Sequence of chain 5.A:
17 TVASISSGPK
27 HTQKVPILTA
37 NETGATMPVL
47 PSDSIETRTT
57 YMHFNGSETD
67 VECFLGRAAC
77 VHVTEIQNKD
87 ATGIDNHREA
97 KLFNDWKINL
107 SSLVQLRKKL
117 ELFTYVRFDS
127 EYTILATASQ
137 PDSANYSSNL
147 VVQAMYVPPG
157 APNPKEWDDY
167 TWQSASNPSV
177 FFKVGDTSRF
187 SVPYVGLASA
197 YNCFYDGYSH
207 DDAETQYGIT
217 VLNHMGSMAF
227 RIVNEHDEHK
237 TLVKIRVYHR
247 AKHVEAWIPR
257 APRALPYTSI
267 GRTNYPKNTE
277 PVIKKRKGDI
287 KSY

This protein binds this small molecule.
Small molecule (SMILES): Cc1cc(CCCCCOc2ccc(C3=NCCO3)cc2Cl)on1

Sequence of chain 5.C:
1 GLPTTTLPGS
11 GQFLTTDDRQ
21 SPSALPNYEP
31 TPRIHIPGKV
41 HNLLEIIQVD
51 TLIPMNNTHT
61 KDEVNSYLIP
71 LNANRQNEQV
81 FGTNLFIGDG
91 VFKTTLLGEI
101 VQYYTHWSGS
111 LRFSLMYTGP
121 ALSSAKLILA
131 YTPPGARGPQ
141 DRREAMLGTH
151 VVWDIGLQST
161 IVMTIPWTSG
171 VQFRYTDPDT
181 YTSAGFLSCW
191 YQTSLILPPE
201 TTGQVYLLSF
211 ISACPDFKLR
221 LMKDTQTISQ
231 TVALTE

Binding-site contacts:
Ligand atom N3A contacts residue PRO174 of chain 5.A at 3.7 Å.
Ligand atom C5A contacts residue MET224 of chain 5.A at 3.5 Å (hydrophobic).
Ligand atom C31 contacts residue TYR197 of chain 5.A at 3.9 Å (hydrophobic).
Ligand atom C4C contacts residue VAL188 of chain 5.A at 3.9 Å (hydrophobic).
Ligand atom CL1 contacts residue ILE104 of chain 5.A at 3.5 Å.
Ligand atom N2 contacts residue ASN219 of chain 5.A at 3.6 Å.
Ligand atom C1C contacts residue TYR128 of chain 5.A at 3.7 Å (hydrophobic).
Ligand atom O1B contacts residue ILE104 of chain 5.A at 3.8 Å.
Ligand atom C5 contacts residue LEU106 of chain 5.A at 3.7 Å (hydrophobic).
Ligand atom O1A contacts residue MET224 of chain 5.A at 2.8 Å.
Ligand atom O1A contacts residue PHE186 of chain 5.A at 2.8 Å.
Ligand atom C4 contacts residue LEU106 of chain 5.A at 3.6 Å (hydrophobic).
Ligand atom CL1 contacts residue TYR128 of chain 5.A at 3.3 Å.
Ligand atom C5A contacts residue PHE186 of chain 5.A at 3.4 Å (hydrophobic).
Ligand atom C3C contacts residue TYR128 of chain 5.A at 3.4 Å (hydrophobic).
Ligand atom C3B contacts residue TYR152 of chain 5.A at 3.7 Å (hydrophobic).
Ligand atom C5B contacts residue MET224 of chain 5.A at 3.5 Å (hydrophobic).
Ligand atom C6B contacts residue TYR128 of chain 5.A at 3.8 Å (hydrophobic).
Ligand atom C5A contacts residue ALA150 of chain 5.A at 3.9 Å (hydrophobic).
Ligand atom C2B contacts residue VAL188 of chain 5.A at 3.7 Å (hydrophobic).
Ligand atom C2C contacts residue TYR197 of chain 5.A at 3.8 Å (hydrophobic).
Ligand atom C5B contacts residue PHE186 of chain 5.A at 3.5 Å (hydrophobic).
Ligand atom C2A contacts residue MET224 of chain 5.A at 3.4 Å (hydrophobic).
Ligand atom C1C contacts residue LEU106 of chain 5.A at 3.5 Å (hydrophobic).
Ligand atom C5C contacts residue TYR152 of chain 5.A at 3.9 Å (hydrophobic).
Ligand atom C4B contacts residue MET224 of chain 5.A at 3.8 Å (hydrophobic).
Ligand atom C2B contacts residue TYR152 of chain 5.A at 3.8 Å (hydrophobic).
Ligand atom O1 contacts residue MET221 of chain 5.A at 3.2 Å (h-bond).
Ligand atom C5C contacts residue VAL191 of chain 5.A at 3.9 Å (hydrophobic).
Ligand atom C4B contacts residue TYR152 of chain 5.A at 3.8 Å (hydrophobic).
Ligand atom C2C contacts residue TYR128 of chain 5.A at 3.8 Å (hydrophobic).
Ligand atom C4A contacts residue PRO174 of chain 5.A at 3.3 Å (hydrophobic).
Ligand atom C5A contacts residue VAL176 of chain 5.A at 3.2 Å (hydrophobic).
Ligand atom C4B contacts residue PHE186 of chain 5.A at 3.4 Å (hydrophobic).
Ligand atom C4C contacts residue VAL191 of chain 5.A at 3.5 Å (hydrophobic).
Ligand atom N3A contacts residue PHE186 of chain 5.A at 3.9 Å.
Ligand atom N3A contacts residue ALA24 of chain 5.C at 3.6 Å.
Ligand atom C5C contacts residue VAL188 of chain 5.A at 3.9 Å (hydrophobic).
Ligand atom C2A contacts residue PHE186 of chain 5.A at 3.2 Å (hydrophobic).
Ligand atom C1B contacts residue VAL188 of chain 5.A at 3.9 Å (hydrophobic).

Sequence of chain 1.C:
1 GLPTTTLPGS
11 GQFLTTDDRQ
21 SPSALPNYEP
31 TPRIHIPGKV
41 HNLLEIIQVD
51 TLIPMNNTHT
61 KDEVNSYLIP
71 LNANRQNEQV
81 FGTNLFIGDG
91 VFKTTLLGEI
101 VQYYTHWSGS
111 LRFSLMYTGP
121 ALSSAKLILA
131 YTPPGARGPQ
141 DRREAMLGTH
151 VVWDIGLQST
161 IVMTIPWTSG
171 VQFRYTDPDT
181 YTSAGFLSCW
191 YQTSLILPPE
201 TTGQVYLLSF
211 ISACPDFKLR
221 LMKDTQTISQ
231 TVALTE